A small-molecule ligand and the protein it binds are described below.
Small molecule (SMILES): CC(C)CC[C@@H](O)[C@](C)(O)[C@H]1CC[C@@]2(O)C3=CC(=O)[C@@H]4C[C@@H](O)[C@@H](O)C[C@]4(C)[C@H]3CC[C@]12C

Sequence of chain 1.A:
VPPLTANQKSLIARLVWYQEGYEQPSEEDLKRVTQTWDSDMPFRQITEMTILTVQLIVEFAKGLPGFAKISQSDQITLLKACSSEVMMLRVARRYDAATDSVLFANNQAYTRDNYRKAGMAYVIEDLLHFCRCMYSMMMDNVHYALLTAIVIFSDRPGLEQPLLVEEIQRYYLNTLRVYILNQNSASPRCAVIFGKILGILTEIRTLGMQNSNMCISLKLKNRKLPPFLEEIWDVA

Binding-site contacts:
Ligand atom O20 contacts residue TYR142 of chain 1.A at 2.5 Å (h-bond).
Ligand atom C6 contacts residue PHE131 of chain 1.A at 3.6 Å (hydrophobic).
Ligand atom O14 contacts residue THR80 of chain 1.A at 3.3 Å (h-bond).
Ligand atom C16 contacts residue THR77 of chain 1.A at 3.6 Å.
Ligand atom O3 contacts residue ARG121 of chain 1.A at 3.6 Å.
Ligand atom C15 contacts residue PHE131 of chain 1.A at 3.6 Å (hydrophobic).
Ligand atom C15 contacts residue ILE73 of chain 1.A at 3.6 Å (hydrophobic).
Ligand atom C27 contacts residue ASN238 of chain 1.A at 3.6 Å.
Ligand atom O6 contacts residue PHE131 of chain 1.A at 2.9 Å.
Ligand atom C8 contacts residue THR80 of chain 1.A at 3.6 Å.
Ligand atom C16 contacts residue ILE73 of chain 1.A at 3.4 Å (hydrophobic).
Ligand atom C7 contacts residue PHE131 of chain 1.A at 3.7 Å (hydrophobic).
Ligand atom C18 contacts residue TYR142 of chain 1.A at 3.1 Å (hydrophobic).
Ligand atom C18 contacts residue VAL118 of chain 1.A at 3.5 Å (hydrophobic).
Ligand atom C2 contacts residue GLU43 of chain 1.A at 3.6 Å.
Ligand atom C24 contacts residue ASN238 of chain 1.A at 3.6 Å.
Ligand atom O3 contacts residue GLU43 of chain 1.A at 2.7 Å (salt-bridge).
Ligand atom C3 contacts residue THR80 of chain 1.A at 3.6 Å.
Ligand atom O6 contacts residue ALA132 of chain 1.A at 2.7 Å (h-bond).
Ligand atom C7 contacts residue MET76 of chain 1.A at 3.6 Å (hydrophobic).
Ligand atom C4 contacts residue THR80 of chain 1.A at 3.4 Å.
Ligand atom O2 contacts residue ARG117 of chain 1.A at 2.9 Å (salt-bridge).
Ligand atom C19 contacts residue LEU130 of chain 1.A at 3.6 Å (hydrophobic).
Ligand atom C17 contacts residue TYR142 of chain 1.A at 3.7 Å (hydrophobic).
Ligand atom C3 contacts residue GLU43 of chain 1.A at 3.4 Å.
Ligand atom O3 contacts residue GLN44 of chain 1.A at 3.6 Å.
Ligand atom C9 contacts residue THR80 of chain 1.A at 3.1 Å.
Ligand atom O6 contacts residue MET76 of chain 1.A at 3.7 Å.
Ligand atom C2 contacts residue THR80 of chain 1.A at 3.5 Å.
Ligand atom C16 contacts residue TYR142 of chain 1.A at 3.3 Å (hydrophobic).
Ligand atom O2 contacts residue GLU43 of chain 1.A at 2.8 Å (salt-bridge).
Ligand atom C26 contacts residue THR77 of chain 1.A at 3.5 Å.
Ligand atom C20 contacts residue TYR142 of chain 1.A at 3.6 Å (hydrophobic).
Ligand atom O14 contacts residue THR77 of chain 1.A at 3.2 Å.
Ligand atom O20 contacts residue LEU154 of chain 1.A at 3.5 Å.
Ligand atom C6 contacts residue ALA132 of chain 1.A at 3.5 Å (hydrophobic).
Ligand atom C15 contacts residue THR77 of chain 1.A at 3.6 Å.
Ligand atom O22 contacts residue VAL150 of chain 1.A at 3.4 Å.
Ligand atom C26 contacts residue MET147 of chain 1.A at 3.6 Å (hydrophobic).
Ligand atom C25 contacts residue ASN238 of chain 1.A at 3.7 Å.